Sequence of chain 29.D:
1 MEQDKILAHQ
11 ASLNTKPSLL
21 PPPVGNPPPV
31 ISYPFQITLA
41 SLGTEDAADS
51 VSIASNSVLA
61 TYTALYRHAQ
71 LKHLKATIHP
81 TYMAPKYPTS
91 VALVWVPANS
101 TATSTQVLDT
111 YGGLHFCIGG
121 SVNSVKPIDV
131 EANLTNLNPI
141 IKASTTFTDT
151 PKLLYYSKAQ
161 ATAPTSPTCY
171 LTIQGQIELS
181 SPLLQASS

Sequence of chain 29.C:
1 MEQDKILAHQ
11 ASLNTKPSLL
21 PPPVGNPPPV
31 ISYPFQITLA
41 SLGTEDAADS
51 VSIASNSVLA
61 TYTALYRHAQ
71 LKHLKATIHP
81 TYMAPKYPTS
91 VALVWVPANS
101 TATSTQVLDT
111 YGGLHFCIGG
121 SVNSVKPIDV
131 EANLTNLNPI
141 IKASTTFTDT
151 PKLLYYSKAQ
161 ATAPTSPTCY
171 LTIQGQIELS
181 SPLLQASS

A protein and the small-molecule ligand that binds it are described below.
Small molecule (SMILES): O=c1ccn([C@@H]2O[C@H](CO[P](=O)(O)O[C@H]3[C@@H](O)[C@H](n4ccc(=O)[nH]c4=O)O[C@@H]3COP(=O)(O)O)[C@@H](O)[C@H]2O)c(=O)[nH]1

Sequence of chain 30.C:
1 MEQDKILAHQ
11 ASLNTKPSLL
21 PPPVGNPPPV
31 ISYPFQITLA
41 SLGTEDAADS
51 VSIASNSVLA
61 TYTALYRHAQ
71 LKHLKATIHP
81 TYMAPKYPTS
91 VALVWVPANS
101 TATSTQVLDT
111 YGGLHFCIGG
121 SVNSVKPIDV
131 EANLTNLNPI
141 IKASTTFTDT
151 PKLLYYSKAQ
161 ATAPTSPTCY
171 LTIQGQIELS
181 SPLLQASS

Binding-site contacts:
Ligand atom N1 contacts residue VAL94 of chain 29.C at 1.9 Å.
Ligand atom N1 contacts residue GLY112 of chain 29.C at 2.9 Å (h-bond).
Ligand atom O2 contacts residue LEU93 of chain 29.C at 1.9 Å (h-bond).
Ligand atom C6 contacts residue TYR111 of chain 29.C at 3.1 Å (hydrophobic).
Ligand atom O4' contacts residue VAL94 of chain 29.C at 2.7 Å.
Ligand atom C1' contacts residue TRP95 of chain 29.C at 2.4 Å (hydrophobic).
Ligand atom C4' contacts residue TRP95 of chain 29.C at 3.0 Å (hydrophobic).
Ligand atom OP1 contacts residue ASN136 of chain 29.C at 2.4 Å (h-bond).
Ligand atom O4' contacts residue TRP95 of chain 29.C at 2.8 Å (h-bond).
Ligand atom N3 contacts residue LEU114 of chain 29.C at 2.9 Å (h-bond).
Ligand atom N3 contacts residue VAL107 of chain 29.C at 2.9 Å.
Ligand atom C4 contacts residue VAL107 of chain 29.C at 2.6 Å (hydrophobic).
Ligand atom C5 contacts residue THR110 of chain 29.C at 2.9 Å.
Ligand atom O2' contacts residue TRP95 of chain 29.C at 2.5 Å.
Ligand atom O4 contacts residue VAL107 of chain 29.C at 1.8 Å.
Ligand atom C1' contacts residue VAL94 of chain 29.C at 2.6 Å (hydrophobic).
Ligand atom O4 contacts residue LEU114 of chain 29.C at 2.8 Å (h-bond).
Ligand atom O5' contacts residue ASN133 of chain 29.C at 2.9 Å (h-bond).
Ligand atom C2 contacts residue GLY113 of chain 29.C at 2.8 Å.
Ligand atom N3 contacts residue LEU93 of chain 29.C at 1.6 Å (h-bond).
Ligand atom C6 contacts residue GLY112 of chain 29.C at 2.2 Å.
Ligand atom O2 contacts residue VAL94 of chain 29.C at 1.5 Å.
Ligand atom O4 contacts residue GLY113 of chain 29.C at 2.0 Å.
Ligand atom C5 contacts residue GLY112 of chain 29.C at 2.6 Å.
Ligand atom N3 contacts residue VAL94 of chain 29.C at 2.3 Å.
Ligand atom OP2 contacts residue ASN133 of chain 29.C at 2.5 Å.
Ligand atom C4 contacts residue LEU93 of chain 29.C at 2.9 Å (hydrophobic).
Ligand atom C6 contacts residue GLY113 of chain 29.C at 1.8 Å.
Ligand atom C2 contacts residue LEU93 of chain 29.C at 2.0 Å (hydrophobic).
Ligand atom C4 contacts residue GLY113 of chain 29.C at 1.2 Å.
Ligand atom N3 contacts residue GLY113 of chain 29.C at 2.1 Å.
Ligand atom C6 contacts residue VAL94 of chain 29.C at 1.8 Å (hydrophobic).
Ligand atom C5 contacts residue VAL94 of chain 29.C at 2.5 Å (hydrophobic).
Ligand atom C4 contacts residue VAL94 of chain 29.C at 2.8 Å (hydrophobic).
Ligand atom O3' contacts residue GLU131 of chain 29.C at 2.8 Å (salt-bridge).
Ligand atom C4 contacts residue LEU114 of chain 29.C at 2.8 Å (hydrophobic).
Ligand atom O4 contacts residue GLU131 of chain 29.C at 2.6 Å (salt-bridge).
Ligand atom C2 contacts residue VAL94 of chain 29.C at 1.7 Å (hydrophobic).
Ligand atom N1 contacts residue GLY113 of chain 29.C at 2.8 Å.
Ligand atom C5 contacts residue GLY113 of chain 29.C at 1.2 Å.